Sequence of chain 1.E:
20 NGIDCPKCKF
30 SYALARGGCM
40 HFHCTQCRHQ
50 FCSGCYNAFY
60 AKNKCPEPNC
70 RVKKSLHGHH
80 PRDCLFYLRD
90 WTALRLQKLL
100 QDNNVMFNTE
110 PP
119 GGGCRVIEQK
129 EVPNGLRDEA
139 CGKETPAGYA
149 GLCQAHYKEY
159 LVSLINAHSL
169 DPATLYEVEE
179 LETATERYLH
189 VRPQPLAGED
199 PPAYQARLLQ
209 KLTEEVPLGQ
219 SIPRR

A protein and the small-molecule ligand that binds it are described below.
Small molecule (SMILES): Cn1cc(-c2ccc(C(=O)O)c(CCC(=O)c3c(F)cc(-c4cn[nH]c4)cc3F)c2)cn1

Binding-site contacts:
Ligand atom C11 contacts residue MET39 of chain 1.E at 3.8 Å (hydrophobic).
Ligand atom N1 contacts residue HIS40 of chain 1.E at 3.7 Å.
Ligand atom F1 contacts residue GLY37 of chain 1.E at 2.7 Å.
Ligand atom N2 contacts residue HIS40 of chain 1.E at 3.8 Å.
Ligand atom C20 contacts residue ARG88 of chain 1.E at 3.8 Å.
Ligand atom N3 contacts residue ARG88 of chain 1.E at 3.5 Å (salt-bridge).
Ligand atom C1 contacts residue HIS40 of chain 1.E at 3.6 Å.
Ligand atom C22 contacts residue ARG88 of chain 1.E at 3.4 Å.
Ligand atom C2 contacts residue HIS40 of chain 1.E at 3.5 Å.
Ligand atom N4 contacts residue ASP89 of chain 1.E at 3.8 Å.
Ligand atom C6 contacts residue CYS38 of chain 1.E at 3.0 Å (hydrophobic).
Ligand atom C21 contacts residue ARG88 of chain 1.E at 3.5 Å.
Ligand atom C8 contacts residue HIS40 of chain 1.E at 3.5 Å.
Ligand atom C4 contacts residue HIS40 of chain 1.E at 4.0 Å.
Ligand atom C18 contacts residue ARG88 of chain 1.E at 3.5 Å.
Ligand atom O1 contacts residue PHE85 of chain 1.E at 3.8 Å.
Ligand atom C9 contacts residue LEU75 of chain 1.E at 3.5 Å (hydrophobic).
Ligand atom C9 contacts residue HIS40 of chain 1.E at 3.7 Å.
Ligand atom O2 contacts residue CYS38 of chain 1.E at 3.6 Å.
Ligand atom O2 contacts residue ARG88 of chain 1.E at 2.9 Å (salt-bridge).
Ligand atom C12 contacts residue CYS38 of chain 1.E at 1.8 Å (hydrophobic).
Ligand atom N3 contacts residue ASP89 of chain 1.E at 3.1 Å (salt-bridge).
Ligand atom C10 contacts residue HIS40 of chain 1.E at 3.7 Å.
Ligand atom C23 contacts residue ARG88 of chain 1.E at 3.8 Å.
Ligand atom C13 contacts residue CYS38 of chain 1.E at 2.8 Å (hydrophobic).
Ligand atom C11 contacts residue ARG88 of chain 1.E at 3.6 Å.
Ligand atom O1 contacts residue ARG88 of chain 1.E at 2.7 Å (salt-bridge).
Ligand atom C12 contacts residue MET39 of chain 1.E at 3.9 Å (hydrophobic).
Ligand atom C17 contacts residue ARG88 of chain 1.E at 3.9 Å.
Ligand atom N2 contacts residue LEU75 of chain 1.E at 3.3 Å.
Ligand atom C6 contacts residue HIS40 of chain 1.E at 3.4 Å.
Ligand atom O2 contacts residue MET39 of chain 1.E at 2.8 Å (h-bond).
Ligand atom F1 contacts residue CYS38 of chain 1.E at 3.5 Å.
Ligand atom C5 contacts residue PHE58 of chain 1.E at 3.9 Å (hydrophobic).
Ligand atom C20 contacts residue GLY37 of chain 1.E at 3.0 Å.
Ligand atom C19 contacts residue GLY37 of chain 1.E at 3.2 Å.
Ligand atom C4 contacts residue CYS38 of chain 1.E at 2.6 Å (hydrophobic).
Ligand atom C3 contacts residue CYS38 of chain 1.E at 3.7 Å (hydrophobic).
Ligand atom N4 contacts residue ARG88 of chain 1.E at 3.7 Å.
Ligand atom C7 contacts residue PHE58 of chain 1.E at 3.9 Å (hydrophobic).